Sequence of chain 3.F:
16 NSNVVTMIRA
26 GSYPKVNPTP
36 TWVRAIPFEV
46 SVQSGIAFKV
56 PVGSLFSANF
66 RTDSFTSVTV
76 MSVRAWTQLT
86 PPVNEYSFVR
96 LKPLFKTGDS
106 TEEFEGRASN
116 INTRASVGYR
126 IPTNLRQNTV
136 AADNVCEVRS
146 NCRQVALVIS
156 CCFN

Sequence of chain 3.O:
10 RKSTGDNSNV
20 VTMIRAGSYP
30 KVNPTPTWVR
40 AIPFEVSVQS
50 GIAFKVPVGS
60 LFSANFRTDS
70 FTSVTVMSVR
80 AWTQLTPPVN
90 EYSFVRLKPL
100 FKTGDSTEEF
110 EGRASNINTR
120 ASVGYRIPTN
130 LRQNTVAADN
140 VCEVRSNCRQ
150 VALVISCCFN

Sequence of chain 3.E:
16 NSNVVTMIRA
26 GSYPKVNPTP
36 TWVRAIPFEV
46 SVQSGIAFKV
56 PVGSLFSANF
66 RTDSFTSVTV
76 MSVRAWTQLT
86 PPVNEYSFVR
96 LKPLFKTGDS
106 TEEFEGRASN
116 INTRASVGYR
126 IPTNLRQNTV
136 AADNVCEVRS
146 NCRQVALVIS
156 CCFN

This protein binds this small molecule.
Small molecule (SMILES): O=c1ccn([C@@H]2O[C@H](CO[P](=O)(O)O[C@H]3[C@@H](O)[C@H](n4ccc(=O)[nH]c4=O)O[C@@H]3CO[P](=O)(O)O[C@H]3[C@@H](O)[C@H](n4ccc(=O)[nH]c4=O)O[C@@H]3CO[P](=O)(O)O[C@H]3[C@@H](O)[C@H](n4ccc(=O)[nH]c4=O)O[C@@H]3CO[P](=O)(O)O[C@H]3[C@@H](O)[C@H](n4ccc(=O)[nH]c4=O)O[C@@H]3COP(=O)=O)[C@@H](O)[C@H]2O)c(=O)[nH]1

Binding-site contacts:
Ligand atom O3' contacts residue THR36 of chain 3.F at 3.3 Å (h-bond).
Ligand atom C5 contacts residue A3 of chain 3.R at 3.0 Å.
Ligand atom C4' contacts residue THR13 of chain 3.O at 3.5 Å.
Ligand atom C4' contacts residue ALA40 of chain 3.E at 3.6 Å (hydrophobic).
Ligand atom O2' contacts residue VAL38 of chain 3.E at 2.7 Å (h-bond).
Ligand atom OP2 contacts residue SER17 of chain 3.O at 3.1 Å (h-bond).
Ligand atom O2 contacts residue A3 of chain 3.R at 2.9 Å.
Ligand atom O2' contacts residue THR36 of chain 3.F at 3.3 Å (h-bond).
Ligand atom C2 contacts residue A2 of chain 3.R at 3.0 Å.
Ligand atom P contacts residue GLY14 of chain 3.O at 3.2 Å.
Ligand atom N3 contacts residue A4 of chain 3.R at 3.1 Å.
Ligand atom O5' contacts residue GLY14 of chain 3.O at 3.0 Å.
Ligand atom OP1 contacts residue GLY14 of chain 3.O at 3.4 Å (h-bond).
Ligand atom O4' contacts residue THR13 of chain 3.O at 2.9 Å (h-bond).
Ligand atom C4' contacts residue VAL19 of chain 3.O at 3.6 Å (hydrophobic).
Ligand atom O2 contacts residue THR13 of chain 3.O at 3.1 Å (h-bond).
Ligand atom P contacts residue SER17 of chain 3.O at 3.6 Å.
Ligand atom N3 contacts residue A1 of chain 3.R at 3.1 Å (h-bond).
Ligand atom C4 contacts residue A4 of chain 3.R at 3.2 Å.
Ligand atom O4 contacts residue A1 of chain 3.R at 3.0 Å (h-bond).
Ligand atom OP1 contacts residue ARG79 of chain 3.E at 2.2 Å (salt-bridge).
Ligand atom C4 contacts residue A3 of chain 3.R at 3.0 Å.
Ligand atom N3 contacts residue A2 of chain 3.R at 2.3 Å (h-bond).
Ligand atom C2' contacts residue VAL38 of chain 3.E at 3.6 Å (hydrophobic).
Ligand atom C4 contacts residue A1 of chain 3.R at 3.2 Å.
Ligand atom OP1 contacts residue SER17 of chain 3.O at 3.1 Å.
Ligand atom O3' contacts residue SER155 of chain 3.E at 3.4 Å (h-bond).
Ligand atom O2' contacts residue SER155 of chain 3.E at 3.0 Å (h-bond).
Ligand atom O4 contacts residue A2 of chain 3.R at 2.5 Å (h-bond).
Ligand atom C5' contacts residue GLY14 of chain 3.O at 3.0 Å.
Ligand atom O2' contacts residue ASN16 of chain 3.O at 2.9 Å (h-bond).
Ligand atom O4 contacts residue A3 of chain 3.R at 2.5 Å (h-bond).
Ligand atom O2 contacts residue A2 of chain 3.R at 3.0 Å.
Ligand atom N3 contacts residue A3 of chain 3.R at 3.0 Å (h-bond).
Ligand atom C4 contacts residue A2 of chain 3.R at 3.2 Å.
Ligand atom C2 contacts residue A3 of chain 3.R at 3.2 Å.
Ligand atom O4 contacts residue A4 of chain 3.R at 2.8 Å.
Ligand atom C4' contacts residue GLY14 of chain 3.O at 3.2 Å.
Ligand atom O2' contacts residue ARG39 of chain 3.E at 3.6 Å.
Ligand atom P contacts residue ARG79 of chain 3.E at 3.6 Å.